Sequence of chain 1.A:
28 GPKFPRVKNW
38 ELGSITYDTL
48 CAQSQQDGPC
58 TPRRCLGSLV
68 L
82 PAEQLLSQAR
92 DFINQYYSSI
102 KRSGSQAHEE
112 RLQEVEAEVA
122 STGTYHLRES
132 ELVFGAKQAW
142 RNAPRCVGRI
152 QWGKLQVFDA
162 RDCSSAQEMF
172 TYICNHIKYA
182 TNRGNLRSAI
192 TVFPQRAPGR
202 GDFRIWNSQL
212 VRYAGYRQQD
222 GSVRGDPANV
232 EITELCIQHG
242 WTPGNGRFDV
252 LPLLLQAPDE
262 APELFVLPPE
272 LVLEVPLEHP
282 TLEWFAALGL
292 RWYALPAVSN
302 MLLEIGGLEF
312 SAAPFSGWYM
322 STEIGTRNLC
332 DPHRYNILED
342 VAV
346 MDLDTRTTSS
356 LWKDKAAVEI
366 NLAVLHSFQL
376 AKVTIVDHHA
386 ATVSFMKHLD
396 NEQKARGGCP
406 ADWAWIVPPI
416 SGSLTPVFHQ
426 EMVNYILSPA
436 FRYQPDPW

Binding-site contacts:
Ligand atom O contacts residue ASN329 of chain 1.A at 2.9 Å (h-bond).
Ligand atom CZ contacts residue GLU324 of chain 1.A at 3.9 Å.
Ligand atom CZ contacts residue TRP319 of chain 1.A at 4.2 Å (hydrophobic).
Ligand atom CA contacts residue HEM1 of chain 1.D at 3.9 Å.
Ligand atom O contacts residue GLU324 of chain 1.A at 3.4 Å.
Ligand atom OXT contacts residue GLN210 of chain 1.A at 2.8 Å (h-bond).
Ligand atom N contacts residue HEM1 of chain 1.D at 3.1 Å (h-bond).
Ligand atom CA contacts residue GLU324 of chain 1.A at 3.3 Å.
Ligand atom O contacts residue TYR320 of chain 1.A at 3.0 Å.
Ligand atom CG contacts residue GLU324 of chain 1.A at 2.9 Å.
Ligand atom CB contacts residue TYR320 of chain 1.A at 4.2 Å (hydrophobic).
Ligand atom CG contacts residue VAL299 of chain 1.A at 4.3 Å (hydrophobic).
Ligand atom CA contacts residue GLN210 of chain 1.A at 3.6 Å.
Ligand atom C contacts residue ASN329 of chain 1.A at 3.7 Å.
Ligand atom NH2 contacts residue GLY318 of chain 1.A at 3.9 Å.
Ligand atom NH2 contacts residue PRO297 of chain 1.A at 3.8 Å.
Ligand atom CD contacts residue GLU324 of chain 1.A at 3.5 Å.
Ligand atom NH1 contacts residue TRP319 of chain 1.A at 3.0 Å (h-bond).
Ligand atom CZ contacts residue HEM1 of chain 1.D at 3.9 Å.
Ligand atom NE contacts residue HEM1 of chain 1.D at 4.1 Å.
Ligand atom CB contacts residue GLU324 of chain 1.A at 3.0 Å.
Ligand atom OXT contacts residue TYR320 of chain 1.A at 2.6 Å (h-bond).
Ligand atom CB contacts residue GLN210 of chain 1.A at 3.5 Å.
Ligand atom CZ contacts residue PRO297 of chain 1.A at 3.9 Å (hydrophobic).
Ligand atom CG contacts residue HEM1 of chain 1.D at 3.6 Å.
Ligand atom OXT contacts residue ARG213 of chain 1.A at 3.7 Å.
Ligand atom NE contacts residue PRO297 of chain 1.A at 4.2 Å.
Ligand atom CD contacts residue VAL299 of chain 1.A at 3.7 Å (hydrophobic).
Ligand atom NH1 contacts residue GLU324 of chain 1.A at 3.6 Å.
Ligand atom OXT contacts residue ASN329 of chain 1.A at 3.7 Å.
Ligand atom NH1 contacts residue PRO297 of chain 1.A at 3.7 Å.
Ligand atom C contacts residue TYR320 of chain 1.A at 3.3 Å (hydrophobic).
Ligand atom C contacts residue GLN210 of chain 1.A at 3.5 Å.
Ligand atom OXT contacts residue TYR294 of chain 1.A at 3.9 Å.
Ligand atom CA contacts residue TYR320 of chain 1.A at 4.3 Å (hydrophobic).
Ligand atom C contacts residue GLU324 of chain 1.A at 3.9 Å.
Ligand atom NE contacts residue GLU324 of chain 1.A at 3.0 Å (salt-bridge).
Ligand atom NH2 contacts residue HEM1 of chain 1.D at 4.0 Å.
Ligand atom N contacts residue GLU324 of chain 1.A at 2.7 Å (salt-bridge).
Ligand atom NH1 contacts residue HEM1 of chain 1.D at 3.4 Å.

A protein and the small-molecule ligand that binds it are described below.
Small molecule (SMILES): NC(=[NH2+])NCCC[C@H](N)C(=O)O